Sequence of chain 21.A:
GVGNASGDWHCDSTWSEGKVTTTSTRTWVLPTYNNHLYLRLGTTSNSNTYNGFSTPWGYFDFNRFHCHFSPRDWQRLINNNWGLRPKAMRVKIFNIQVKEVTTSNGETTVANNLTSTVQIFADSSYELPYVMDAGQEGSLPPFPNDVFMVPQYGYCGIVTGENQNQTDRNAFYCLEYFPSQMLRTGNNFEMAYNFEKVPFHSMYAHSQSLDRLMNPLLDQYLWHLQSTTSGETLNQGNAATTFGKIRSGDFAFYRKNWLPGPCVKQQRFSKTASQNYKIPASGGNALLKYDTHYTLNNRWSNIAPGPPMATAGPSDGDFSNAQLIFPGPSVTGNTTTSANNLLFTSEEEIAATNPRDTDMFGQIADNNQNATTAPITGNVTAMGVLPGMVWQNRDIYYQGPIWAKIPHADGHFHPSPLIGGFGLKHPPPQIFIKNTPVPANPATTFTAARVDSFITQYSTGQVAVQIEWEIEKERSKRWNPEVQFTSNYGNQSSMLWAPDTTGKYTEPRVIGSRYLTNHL

Binding-site contacts:
Ligand atom C3' contacts residue HIS627 of chain 21.A at 4.3 Å.
Ligand atom C1' contacts residue HIS627 of chain 21.A at 4.3 Å.
Ligand atom C8 contacts residue PRO628 of chain 21.A at 3.8 Å (hydrophobic).
Ligand atom N6 contacts residue GLY636 of chain 21.A at 3.2 Å (h-bond).
Ligand atom O3' contacts residue PRO628 of chain 21.A at 4.1 Å.
Ligand atom N1 contacts residue PRO628 of chain 21.A at 3.2 Å (h-bond).
Ligand atom C5 contacts residue PRO628 of chain 21.A at 2.7 Å (hydrophobic).
Ligand atom C8 contacts residue PRO412 of chain 21.A at 4.3 Å (hydrophobic).
Ligand atom N6 contacts residue PRO628 of chain 21.A at 3.4 Å (h-bond).
Ligand atom N6 contacts residue PHE635 of chain 21.A at 3.7 Å.
Ligand atom C8 contacts residue HIS627 of chain 21.A at 3.5 Å.
Ligand atom N3 contacts residue PRO628 of chain 21.A at 3.5 Å (h-bond).
Ligand atom P contacts residue HIS625 of chain 30.A at 3.9 Å.
Ligand atom C5 contacts residue PRO412 of chain 21.A at 4.2 Å (hydrophobic).
Ligand atom N1 contacts residue VAL411 of chain 21.A at 4.3 Å.
Ligand atom C2 contacts residue GLY636 of chain 21.A at 3.2 Å.
Ligand atom N7 contacts residue SER629 of chain 21.A at 3.1 Å (h-bond).
Ligand atom C4 contacts residue PRO628 of chain 21.A at 3.0 Å (hydrophobic).
Ligand atom C6 contacts residue GLY636 of chain 21.A at 3.6 Å.
Ligand atom C5 contacts residue SER629 of chain 21.A at 3.5 Å.
Ligand atom N7 contacts residue HIS627 of chain 21.A at 4.1 Å.
Ligand atom C2' contacts residue PRO628 of chain 21.A at 3.6 Å (hydrophobic).
Ligand atom C2' contacts residue HIS627 of chain 21.A at 3.2 Å.
Ligand atom C6 contacts residue SER629 of chain 21.A at 3.5 Å.
Ligand atom C2 contacts residue PRO628 of chain 21.A at 3.5 Å (hydrophobic).
Ligand atom C4 contacts residue PRO412 of chain 21.A at 4.1 Å (hydrophobic).
Ligand atom N9 contacts residue PRO628 of chain 21.A at 3.7 Å.
Ligand atom N6 contacts residue SER629 of chain 21.A at 3.0 Å (h-bond).
Ligand atom N7 contacts residue ASN606 of chain 21.A at 4.2 Å.
Ligand atom C6 contacts residue PRO412 of chain 21.A at 4.3 Å (hydrophobic).
Ligand atom C6 contacts residue PRO628 of chain 21.A at 2.8 Å (hydrophobic).
Ligand atom N7 contacts residue PRO628 of chain 21.A at 3.3 Å (h-bond).
Ligand atom C1' contacts residue PRO628 of chain 21.A at 3.9 Å (hydrophobic).
Ligand atom N1 contacts residue GLY636 of chain 21.A at 2.9 Å (h-bond).
Ligand atom N7 contacts residue PRO412 of chain 21.A at 4.3 Å.
Ligand atom O1P contacts residue HIS625 of chain 30.A at 2.8 Å (h-bond).
Ligand atom N9 contacts residue PRO412 of chain 21.A at 4.2 Å.
Ligand atom C8 contacts residue SER629 of chain 21.A at 4.2 Å.
Ligand atom O2P contacts residue ASP623 of chain 30.A at 3.2 Å (salt-bridge).
Ligand atom N6 contacts residue GLY634 of chain 21.A at 3.8 Å.

A small-molecule ligand and the protein it binds are described below.
Small molecule (SMILES): Nc1ncnc2c1ncn2[C@H]1C[C@H](O)[C@@H](COP(=O)(O)O)O1

Sequence of chain 30.A:
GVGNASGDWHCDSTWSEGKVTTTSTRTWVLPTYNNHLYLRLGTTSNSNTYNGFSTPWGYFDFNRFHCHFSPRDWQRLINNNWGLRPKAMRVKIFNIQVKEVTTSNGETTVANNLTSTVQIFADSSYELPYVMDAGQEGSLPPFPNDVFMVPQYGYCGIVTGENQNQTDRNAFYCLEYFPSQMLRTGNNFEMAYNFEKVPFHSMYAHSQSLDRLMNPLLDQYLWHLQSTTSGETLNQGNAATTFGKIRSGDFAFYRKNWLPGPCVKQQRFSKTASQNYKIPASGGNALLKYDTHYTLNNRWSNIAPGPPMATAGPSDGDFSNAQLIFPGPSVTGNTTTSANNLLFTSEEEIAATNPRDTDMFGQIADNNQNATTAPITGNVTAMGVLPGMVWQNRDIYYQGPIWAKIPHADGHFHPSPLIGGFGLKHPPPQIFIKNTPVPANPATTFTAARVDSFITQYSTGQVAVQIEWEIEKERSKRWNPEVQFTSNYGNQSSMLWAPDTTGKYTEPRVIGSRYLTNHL